Binding-site contacts:
Ligand atom C8 contacts residue ARG355 of chain 1.A at 3.5 Å.
Ligand atom C5 contacts residue ASN202 of chain 1.A at 3.6 Å.
Ligand atom O7 contacts residue ARG355 of chain 1.A at 2.8 Å (salt-bridge).
Ligand atom O7 contacts residue ASN202 of chain 1.A at 3.5 Å (h-bond).
Ligand atom C2 contacts residue ASN202 of chain 1.A at 2.4 Å.
Ligand atom N2 contacts residue ASN202 of chain 1.A at 3.0 Å (h-bond).
Ligand atom C4 contacts residue ASN202 of chain 1.A at 4.1 Å.
Ligand atom C1 contacts residue ASN202 of chain 1.A at 1.4 Å.
Ligand atom C8 contacts residue LEU195 of chain 1.A at 3.8 Å (hydrophobic).
Ligand atom C7 contacts residue ASN202 of chain 1.A at 3.5 Å.
Ligand atom C3 contacts residue ASN202 of chain 1.A at 3.8 Å.
Ligand atom C7 contacts residue ARG355 of chain 1.A at 3.5 Å.
Ligand atom O5 contacts residue ASN202 of chain 1.A at 2.3 Å (h-bond).
Ligand atom C7 contacts residue VAL199 of chain 1.A at 4.3 Å (hydrophobic).
Ligand atom C8 contacts residue VAL199 of chain 1.A at 3.6 Å (hydrophobic).
Ligand atom O7 contacts residue VAL199 of chain 1.A at 4.0 Å.
Ligand atom C8 contacts residue GLU198 of chain 1.A at 3.7 Å.

A small-molecule ligand and the protein it binds are described below.
Small molecule (SMILES): CC(=O)N[C@@H]1[C@@H](O)[C@H](O)[C@@H](CO)O[C@H]1O

Sequence of chain 1.A:
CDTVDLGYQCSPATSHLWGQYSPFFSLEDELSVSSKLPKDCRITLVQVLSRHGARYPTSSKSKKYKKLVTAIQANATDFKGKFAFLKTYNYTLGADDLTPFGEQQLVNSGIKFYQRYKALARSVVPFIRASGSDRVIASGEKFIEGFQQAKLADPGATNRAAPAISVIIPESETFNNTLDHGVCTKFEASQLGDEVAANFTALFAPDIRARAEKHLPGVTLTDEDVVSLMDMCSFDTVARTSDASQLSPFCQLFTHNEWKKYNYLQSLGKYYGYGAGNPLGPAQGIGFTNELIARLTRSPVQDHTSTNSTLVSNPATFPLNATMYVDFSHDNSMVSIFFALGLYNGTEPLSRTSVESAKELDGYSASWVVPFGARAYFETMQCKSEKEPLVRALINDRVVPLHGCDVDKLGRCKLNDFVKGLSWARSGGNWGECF